The small molecule below binds the protein below.
Small molecule (SMILES): Nc1ncnc2c1ncn2[C@H]1C[C@H](O)[C@@H](CO[P](=O)(O)O[P](=O)(O)OP(=O)(O)O)O1

Binding-site contacts:
Ligand atom O1A contacts residue MG1 of chain 1.K at 2.3 Å.
Ligand atom O3G contacts residue ASP112 of chain 1.A at 3.6 Å (salt-bridge).
Ligand atom O1A contacts residue ASP187 of chain 1.A at 2.8 Å (salt-bridge).
Ligand atom O3A contacts residue MG1 of chain 1.K at 3.8 Å.
Ligand atom O3A contacts residue ARG74 of chain 1.A at 3.5 Å (salt-bridge).
Ligand atom O1G contacts residue LYS67 of chain 1.A at 3.5 Å (salt-bridge).
Ligand atom N7 contacts residue ARG74 of chain 1.A at 3.7 Å.
Ligand atom O3' contacts residue TYR117 of chain 1.A at 3.2 Å (h-bond).
Ligand atom O2G contacts residue VAL113 of chain 1.A at 2.4 Å (h-bond).
Ligand atom O2B contacts residue MG1 of chain 1.K at 2.0 Å.
Ligand atom C3' contacts residue MET153 of chain 1.A at 3.8 Å (hydrophobic).
Ligand atom O2G contacts residue GLY114 of chain 1.A at 3.0 Å.
Ligand atom O1A contacts residue ASP112 of chain 1.A at 3.4 Å (salt-bridge).
Ligand atom O3G contacts residue MG1 of chain 1.K at 3.1 Å.
Ligand atom O3' contacts residue MET153 of chain 1.A at 3.6 Å.
Ligand atom O2B contacts residue ALA116 of chain 1.A at 3.8 Å.
Ligand atom O3G contacts residue LYS67 of chain 1.A at 3.9 Å.
Ligand atom O1B contacts residue ALA116 of chain 1.A at 3.7 Å.
Ligand atom PB contacts residue MG1 of chain 1.K at 3.2 Å.
Ligand atom O3B contacts residue MG1 of chain 1.K at 3.5 Å.
Ligand atom O1B contacts residue MET153 of chain 1.A at 3.8 Å.
Ligand atom O2G contacts residue MG1 of chain 1.K at 2.1 Å.
Ligand atom O1B contacts residue ASP115 of chain 1.A at 3.6 Å.
Ligand atom PA contacts residue MG1 of chain 1.K at 3.5 Å.
Ligand atom O2G contacts residue ASP112 of chain 1.A at 3.7 Å.
Ligand atom C5' contacts residue ASP187 of chain 1.A at 3.2 Å.
Ligand atom O3B contacts residue LYS67 of chain 1.A at 3.4 Å (salt-bridge).
Ligand atom O2A contacts residue ARG74 of chain 1.A at 3.0 Å (salt-bridge).
Ligand atom PG contacts residue LYS67 of chain 1.A at 3.8 Å.
Ligand atom C2' contacts residue MET153 of chain 1.A at 3.8 Å (hydrophobic).
Ligand atom O3B contacts residue ASP115 of chain 1.A at 3.8 Å.
Ligand atom O4' contacts residue MET186 of chain 1.A at 3.6 Å.
Ligand atom O2G contacts residue ASP115 of chain 1.A at 3.6 Å.
Ligand atom O2B contacts residue ASP115 of chain 1.A at 3.8 Å.
Ligand atom PG contacts residue MG1 of chain 1.K at 3.0 Å.
Ligand atom O2B contacts residue ASP187 of chain 1.A at 2.8 Å (salt-bridge).
Ligand atom O2B contacts residue VAL113 of chain 1.A at 3.0 Å (h-bond).
Ligand atom C8 contacts residue ARG74 of chain 1.A at 3.6 Å.
Ligand atom C1' contacts residue TYR117 of chain 1.A at 3.6 Å (hydrophobic).
Ligand atom C2' contacts residue TYR117 of chain 1.A at 3.5 Å (hydrophobic).

Sequence of chain 1.A:
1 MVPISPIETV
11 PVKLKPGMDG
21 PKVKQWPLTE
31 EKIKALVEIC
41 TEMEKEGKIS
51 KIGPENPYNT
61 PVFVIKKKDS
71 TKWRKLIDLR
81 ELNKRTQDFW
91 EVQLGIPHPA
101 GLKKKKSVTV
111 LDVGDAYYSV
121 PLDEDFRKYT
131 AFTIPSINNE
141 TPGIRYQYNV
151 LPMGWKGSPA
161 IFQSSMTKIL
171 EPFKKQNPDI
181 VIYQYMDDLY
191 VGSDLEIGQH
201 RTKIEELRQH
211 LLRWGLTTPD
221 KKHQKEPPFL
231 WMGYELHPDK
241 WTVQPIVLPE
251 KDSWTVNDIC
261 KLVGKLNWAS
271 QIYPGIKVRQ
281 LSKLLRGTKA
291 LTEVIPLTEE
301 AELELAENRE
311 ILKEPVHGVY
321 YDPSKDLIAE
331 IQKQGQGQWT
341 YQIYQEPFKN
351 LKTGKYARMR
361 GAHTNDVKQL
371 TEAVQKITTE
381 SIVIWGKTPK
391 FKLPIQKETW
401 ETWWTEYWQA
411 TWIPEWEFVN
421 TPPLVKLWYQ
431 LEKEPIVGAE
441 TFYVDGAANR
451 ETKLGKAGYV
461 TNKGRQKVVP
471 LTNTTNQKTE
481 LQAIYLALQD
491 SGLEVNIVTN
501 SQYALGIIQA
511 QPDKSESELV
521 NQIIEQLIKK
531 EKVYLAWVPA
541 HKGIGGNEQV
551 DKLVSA